Sequence of chain 1.F:
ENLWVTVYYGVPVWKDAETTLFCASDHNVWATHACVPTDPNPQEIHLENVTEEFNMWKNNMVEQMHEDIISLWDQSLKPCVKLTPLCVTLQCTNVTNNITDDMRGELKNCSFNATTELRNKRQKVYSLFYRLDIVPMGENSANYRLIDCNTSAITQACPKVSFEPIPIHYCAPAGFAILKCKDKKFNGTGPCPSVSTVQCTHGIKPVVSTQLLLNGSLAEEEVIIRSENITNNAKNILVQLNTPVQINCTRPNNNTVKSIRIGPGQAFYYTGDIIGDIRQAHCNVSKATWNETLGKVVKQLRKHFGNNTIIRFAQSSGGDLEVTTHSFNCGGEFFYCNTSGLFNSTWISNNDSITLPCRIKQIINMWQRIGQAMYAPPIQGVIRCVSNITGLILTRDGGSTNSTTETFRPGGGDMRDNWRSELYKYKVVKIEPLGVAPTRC

This small molecule binds to this protein.
Small molecule (SMILES): CC(=O)N[C@@H]1[C@@H](O)[C@H](O)[C@@H](CO)O[C@H]1O

Binding-site contacts:
Ligand atom C7 contacts residue ASN331 of chain 1.F at 3.3 Å.
Ligand atom C1 contacts residue ASN331 of chain 1.F at 1.5 Å.
Ligand atom C5 contacts residue ASN331 of chain 1.F at 3.8 Å.
Ligand atom O6 contacts residue THR386 of chain 1.F at 4.2 Å.
Ligand atom C4 contacts residue ASN331 of chain 1.F at 4.3 Å.
Ligand atom C6 contacts residue TRP387 of chain 1.F at 4.0 Å (hydrophobic).
Ligand atom O5 contacts residue TRP387 of chain 1.F at 4.1 Å.
Ligand atom N2 contacts residue ASN331 of chain 1.F at 2.9 Å (h-bond).
Ligand atom C2 contacts residue ASN331 of chain 1.F at 2.5 Å.
Ligand atom C8 contacts residue ASN331 of chain 1.F at 4.5 Å.
Ligand atom O6 contacts residue TRP387 of chain 1.F at 3.2 Å.
Ligand atom C8 contacts residue LYS327 of chain 1.F at 4.1 Å.
Ligand atom C3 contacts residue ASN331 of chain 1.F at 3.9 Å.
Ligand atom C6 contacts residue THR386 of chain 1.F at 3.5 Å.
Ligand atom O5 contacts residue ASN331 of chain 1.F at 2.5 Å (h-bond).
Ligand atom O7 contacts residue ASN331 of chain 1.F at 3.4 Å (h-bond).